Sequence of chain 1.I:
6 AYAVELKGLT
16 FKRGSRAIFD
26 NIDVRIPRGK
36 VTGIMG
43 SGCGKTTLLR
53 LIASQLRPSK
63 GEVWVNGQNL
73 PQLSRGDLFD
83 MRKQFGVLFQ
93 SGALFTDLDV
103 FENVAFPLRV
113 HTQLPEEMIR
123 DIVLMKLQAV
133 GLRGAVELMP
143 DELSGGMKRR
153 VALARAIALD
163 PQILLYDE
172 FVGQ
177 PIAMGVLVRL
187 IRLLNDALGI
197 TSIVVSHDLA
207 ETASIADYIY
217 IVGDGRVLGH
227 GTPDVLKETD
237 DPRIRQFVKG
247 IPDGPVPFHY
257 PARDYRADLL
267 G

Binding-site contacts:
Ligand atom N7 contacts residue ARG18 of chain 1.I at 3.4 Å.
Ligand atom O2B contacts residue GLY46 of chain 1.I at 2.9 Å.
Ligand atom PB contacts residue SER43 of chain 1.I at 3.5 Å.
Ligand atom O3B contacts residue MG1 of chain 1.V at 3.1 Å.
Ligand atom O2' contacts residue ARG21 of chain 1.I at 3.1 Å (salt-bridge).
Ligand atom O2B contacts residue THR48 of chain 1.I at 3.0 Å (h-bond).
Ligand atom PB contacts residue GLY46 of chain 1.I at 3.4 Å.
Ligand atom O1B contacts residue SER43 of chain 1.I at 3.0 Å (h-bond).
Ligand atom O4' contacts residue ILE23 of chain 1.I at 3.3 Å.
Ligand atom O2B contacts residue MG1 of chain 1.V at 3.3 Å.
Ligand atom O3' contacts residue ARG21 of chain 1.I at 4.0 Å.
Ligand atom PB contacts residue MG1 of chain 1.V at 3.2 Å.
Ligand atom O1A contacts residue THR49 of chain 1.I at 2.5 Å (h-bond).
Ligand atom O3A contacts residue THR48 of chain 1.I at 3.5 Å.
Ligand atom C5' contacts residue THR49 of chain 1.I at 3.1 Å.
Ligand atom O2B contacts residue LYS47 of chain 1.I at 2.9 Å (salt-bridge).
Ligand atom O1A contacts residue GLY46 of chain 1.I at 3.5 Å (h-bond).
Ligand atom O1A contacts residue THR48 of chain 1.I at 3.4 Å.
Ligand atom C1' contacts residue ARG21 of chain 1.I at 3.2 Å.
Ligand atom O2G contacts residue THR48 of chain 1.I at 2.9 Å (h-bond).
Ligand atom PA contacts residue THR49 of chain 1.I at 3.5 Å.
Ligand atom O1G contacts residue SER43 of chain 1.I at 3.7 Å.
Ligand atom PA contacts residue THR48 of chain 1.I at 4.0 Å.
Ligand atom O2A contacts residue THR49 of chain 1.I at 3.8 Å.
Ligand atom C8 contacts residue ARG18 of chain 1.I at 3.5 Å.
Ligand atom VG contacts residue MG1 of chain 1.V at 2.6 Å.
Ligand atom O5' contacts residue THR49 of chain 1.I at 3.8 Å.
Ligand atom O1G contacts residue LYS47 of chain 1.I at 3.7 Å.
Ligand atom VG contacts residue LYS47 of chain 1.I at 4.0 Å.
Ligand atom O2G contacts residue MG1 of chain 1.V at 2.2 Å.
Ligand atom O2B contacts residue SER43 of chain 1.I at 3.8 Å.
Ligand atom O3G contacts residue MG1 of chain 1.V at 2.2 Å.
Ligand atom O1G contacts residue HIS203 of chain 1.I at 3.2 Å.
Ligand atom C2' contacts residue ARG21 of chain 1.I at 3.8 Å.
Ligand atom O3B contacts residue SER43 of chain 1.I at 3.3 Å (h-bond).
Ligand atom O3A contacts residue MG1 of chain 1.V at 2.6 Å.
Ligand atom PA contacts residue MG1 of chain 1.V at 3.9 Å.
Ligand atom O2A contacts residue THR48 of chain 1.I at 4.0 Å.
Ligand atom O1B contacts residue GLY46 of chain 1.I at 3.0 Å.
Ligand atom O2G contacts residue LYS47 of chain 1.I at 3.3 Å.

This protein binds this small molecule.
Small molecule (SMILES): Nc1ncnc2c1ncn2[C@@H]1O[C@H](CO[P](=O)(O)O[P](=O)(O)O[V](=O)(O)O)[C@@H](O)[C@H]1O